This small molecule binds to this protein.
Small molecule (SMILES): Nc1nc2[nH]c(I)nc2c(=O)[nH]1

Sequence of chain 1.A:
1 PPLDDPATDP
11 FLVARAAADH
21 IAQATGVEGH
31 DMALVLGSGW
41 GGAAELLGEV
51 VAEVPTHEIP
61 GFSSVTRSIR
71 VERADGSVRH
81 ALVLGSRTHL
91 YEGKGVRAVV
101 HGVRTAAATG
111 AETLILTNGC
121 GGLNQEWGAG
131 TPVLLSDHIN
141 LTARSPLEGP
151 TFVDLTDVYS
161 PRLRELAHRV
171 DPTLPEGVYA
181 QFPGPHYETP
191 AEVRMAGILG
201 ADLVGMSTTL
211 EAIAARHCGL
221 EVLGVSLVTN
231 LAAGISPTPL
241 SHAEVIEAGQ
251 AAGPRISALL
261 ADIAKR

Binding-site contacts:
Ligand atom N3 contacts residue TYR187 of chain 1.A at 3.9 Å.
Ligand atom C8 contacts residue CYS120 of chain 1.A at 3.8 Å (hydrophobic).
Ligand atom O6 contacts residue TYR187 of chain 1.A at 4.1 Å.
Ligand atom N2 contacts residue MET206 of chain 1.A at 3.4 Å.
Ligand atom N1 contacts residue VAL204 of chain 1.A at 3.6 Å.
Ligand atom C6 contacts residue VAL204 of chain 1.A at 3.9 Å (hydrophobic).
Ligand atom C8 contacts residue TYR187 of chain 1.A at 4.1 Å (hydrophobic).
Ligand atom N7 contacts residue TYR187 of chain 1.A at 3.8 Å.
Ligand atom N7 contacts residue THR229 of chain 1.A at 4.1 Å.
Ligand atom N2 contacts residue GLY205 of chain 1.A at 3.5 Å.
Ligand atom N7 contacts residue GLY121 of chain 1.A at 3.7 Å.
Ligand atom N1 contacts residue TYR187 of chain 1.A at 3.5 Å.
Ligand atom I contacts residue GLY119 of chain 1.A at 3.8 Å.
Ligand atom C5 contacts residue CYS120 of chain 1.A at 3.8 Å (hydrophobic).
Ligand atom C5 contacts residue TYR187 of chain 1.A at 3.4 Å (hydrophobic).
Ligand atom N9 contacts residue CYS120 of chain 1.A at 4.1 Å.
Ligand atom C6 contacts residue GLY121 of chain 1.A at 3.6 Å.
Ligand atom O6 contacts residue GLU188 of chain 1.A at 3.9 Å.
Ligand atom C4 contacts residue MET206 of chain 1.A at 3.9 Å (hydrophobic).
Ligand atom O6 contacts residue GLY121 of chain 1.A at 3.4 Å.
Ligand atom C5 contacts residue GLY121 of chain 1.A at 3.6 Å.
Ligand atom C2 contacts residue TYR187 of chain 1.A at 3.8 Å (hydrophobic).
Ligand atom C8 contacts residue GLY119 of chain 1.A at 3.6 Å.
Ligand atom N3 contacts residue MET206 of chain 1.A at 3.1 Å.
Ligand atom C2 contacts residue VAL204 of chain 1.A at 4.0 Å (hydrophobic).
Ligand atom N1 contacts residue GLU188 of chain 1.A at 2.8 Å (salt-bridge).
Ligand atom C2 contacts residue MET206 of chain 1.A at 3.5 Å (hydrophobic).
Ligand atom O6 contacts residue VAL204 of chain 1.A at 3.9 Å.
Ligand atom I contacts residue THR229 of chain 1.A at 2.7 Å.
Ligand atom C6 contacts residue TYR187 of chain 1.A at 3.6 Å (hydrophobic).
Ligand atom C4 contacts residue TYR187 of chain 1.A at 3.5 Å (hydrophobic).
Ligand atom N7 contacts residue CYS120 of chain 1.A at 3.5 Å.
Ligand atom C2 contacts residue GLU188 of chain 1.A at 3.6 Å.
Ligand atom N2 contacts residue GLU188 of chain 1.A at 2.8 Å (salt-bridge).
Ligand atom N9 contacts residue GLY119 of chain 1.A at 3.4 Å (h-bond).
Ligand atom C8 contacts residue THR229 of chain 1.A at 3.9 Å.
Ligand atom C6 contacts residue GLU188 of chain 1.A at 3.9 Å.
Ligand atom C2 contacts residue GLY205 of chain 1.A at 3.6 Å.
Ligand atom N3 contacts residue GLY205 of chain 1.A at 3.5 Å.
Ligand atom N9 contacts residue TYR187 of chain 1.A at 4.0 Å.